This small molecule binds to this protein.
Small molecule (SMILES): C[C@H](N)C(=O)N[C@@H](CCCCN)C(=O)N[C@@H](CCCCN)C(=O)N[C@@H](C)C(=O)N[C@@H](C)C=O

Sequence of chain 1.D:
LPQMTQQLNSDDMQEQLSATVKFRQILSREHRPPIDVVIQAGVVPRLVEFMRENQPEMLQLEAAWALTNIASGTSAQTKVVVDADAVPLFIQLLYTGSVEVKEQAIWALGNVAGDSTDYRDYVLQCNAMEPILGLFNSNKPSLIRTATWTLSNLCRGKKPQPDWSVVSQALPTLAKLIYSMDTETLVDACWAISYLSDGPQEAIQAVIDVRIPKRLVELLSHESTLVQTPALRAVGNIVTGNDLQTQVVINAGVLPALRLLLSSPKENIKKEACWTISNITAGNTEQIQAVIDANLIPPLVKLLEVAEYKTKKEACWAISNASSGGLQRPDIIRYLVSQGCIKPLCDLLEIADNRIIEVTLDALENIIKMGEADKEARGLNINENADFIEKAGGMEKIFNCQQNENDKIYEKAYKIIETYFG

Binding-site contacts:
Ligand atom CE contacts residue TRP317 of chain 1.D at 3.8 Å (hydrophobic).
Ligand atom NZ contacts residue GLU314 of chain 1.D at 2.6 Å (salt-bridge).
Ligand atom C contacts residue TRP275 of chain 1.D at 4.3 Å (hydrophobic).
Ligand atom NZ contacts residue TRP317 of chain 1.D at 3.3 Å.
Ligand atom NZ contacts residue ASN279 of chain 1.D at 2.5 Å (h-bond).
Ligand atom NZ contacts residue GLY241 of chain 1.D at 3.4 Å (h-bond).
Ligand atom N contacts residue ASN279 of chain 1.D at 2.6 Å (h-bond).
Ligand atom CD contacts residue TRP317 of chain 1.D at 3.8 Å (hydrophobic).
Ligand atom CD contacts residue ALA282 of chain 1.D at 4.3 Å (hydrophobic).
Ligand atom NZ contacts residue SER278 of chain 1.D at 4.1 Å.
Ligand atom CD contacts residue GLY241 of chain 1.D at 4.0 Å.
Ligand atom CG contacts residue THR240 of chain 1.D at 3.9 Å.
Ligand atom NZ contacts residue TRP275 of chain 1.D at 4.3 Å.
Ligand atom C contacts residue ASN279 of chain 1.D at 3.5 Å.
Ligand atom O contacts residue ASN279 of chain 1.D at 3.1 Å (h-bond).
Ligand atom O contacts residue THR240 of chain 1.D at 3.6 Å.
Ligand atom O contacts residue ASN279 of chain 1.D at 4.2 Å.
Ligand atom NZ contacts residue THR246 of chain 1.D at 3.2 Å (h-bond).
Ligand atom CE contacts residue SER278 of chain 1.D at 3.9 Å.
Ligand atom CE contacts residue GLU314 of chain 1.D at 3.9 Å.
Ligand atom CB contacts residue ASN321 of chain 1.D at 3.6 Å.
Ligand atom CB contacts residue THR240 of chain 1.D at 3.9 Å.
Ligand atom CB contacts residue ALA282 of chain 1.D at 4.0 Å (hydrophobic).
Ligand atom CA contacts residue LYS158 of chain 1.D at 4.1 Å.
Ligand atom CA contacts residue ASN279 of chain 1.D at 3.5 Å.
Ligand atom CE contacts residue VAL239 of chain 1.D at 3.7 Å (hydrophobic).
Ligand atom CD contacts residue THR240 of chain 1.D at 3.6 Å.
Ligand atom CD contacts residue VAL239 of chain 1.D at 3.6 Å (hydrophobic).
Ligand atom C contacts residue LYS158 of chain 1.D at 3.8 Å.
Ligand atom CE contacts residue THR240 of chain 1.D at 4.3 Å.
Ligand atom C contacts residue ALA282 of chain 1.D at 3.9 Å (hydrophobic).
Ligand atom CE contacts residue GLY241 of chain 1.D at 3.4 Å.
Ligand atom CB contacts residue THR240 of chain 1.D at 4.3 Å.
Ligand atom CE contacts residue ASN279 of chain 1.D at 3.3 Å.
Ligand atom CD contacts residue ASN279 of chain 1.D at 3.6 Å.
Ligand atom NZ contacts residue VAL239 of chain 1.D at 2.8 Å (h-bond).
Ligand atom CB contacts residue ASN279 of chain 1.D at 4.0 Å.
Ligand atom O contacts residue TRP275 of chain 1.D at 4.2 Å.
Ligand atom O contacts residue TRP275 of chain 1.D at 3.5 Å (h-bond).
Ligand atom O contacts residue ALA282 of chain 1.D at 3.6 Å.